Sequence of chain 1.A:
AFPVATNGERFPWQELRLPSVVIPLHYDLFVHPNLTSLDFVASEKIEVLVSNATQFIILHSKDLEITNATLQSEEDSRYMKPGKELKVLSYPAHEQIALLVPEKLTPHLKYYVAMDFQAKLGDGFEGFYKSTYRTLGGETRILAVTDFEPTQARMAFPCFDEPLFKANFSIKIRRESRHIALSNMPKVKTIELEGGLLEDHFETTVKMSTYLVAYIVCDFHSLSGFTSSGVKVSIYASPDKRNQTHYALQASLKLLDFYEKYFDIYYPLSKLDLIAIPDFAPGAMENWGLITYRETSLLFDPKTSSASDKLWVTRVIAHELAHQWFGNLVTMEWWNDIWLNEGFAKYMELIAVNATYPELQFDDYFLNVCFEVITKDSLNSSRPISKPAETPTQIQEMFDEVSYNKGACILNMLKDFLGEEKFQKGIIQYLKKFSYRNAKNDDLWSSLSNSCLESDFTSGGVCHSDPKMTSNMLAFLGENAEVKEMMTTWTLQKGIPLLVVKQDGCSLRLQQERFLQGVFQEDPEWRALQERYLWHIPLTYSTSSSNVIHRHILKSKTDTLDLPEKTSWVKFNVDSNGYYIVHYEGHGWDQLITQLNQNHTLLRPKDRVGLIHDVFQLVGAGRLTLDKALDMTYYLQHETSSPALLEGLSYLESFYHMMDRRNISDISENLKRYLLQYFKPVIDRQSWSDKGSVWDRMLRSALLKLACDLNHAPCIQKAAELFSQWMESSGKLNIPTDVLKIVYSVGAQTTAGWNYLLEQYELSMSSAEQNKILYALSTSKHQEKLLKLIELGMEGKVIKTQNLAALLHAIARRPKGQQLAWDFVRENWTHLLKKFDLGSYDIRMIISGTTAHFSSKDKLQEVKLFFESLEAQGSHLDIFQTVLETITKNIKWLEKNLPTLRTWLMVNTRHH

This small molecule binds to this protein.
Small molecule (SMILES): CC(=O)N[C@H]1[C@H](O[C@H]2[C@H](O)[C@@H](NC(C)=O)CO[C@@H]2CO)O[C@H](CO)[C@@H](O[C@@H]2O[C@H](CO)[C@@H](O)[C@H](O)[C@@H]2O)[C@@H]1O

Binding-site contacts:
Ligand atom C2 contacts residue ASN405 of chain 1.A at 2.4 Å.
Ligand atom C1 contacts residue ASN405 of chain 1.A at 1.4 Å.
Ligand atom C3 contacts residue ASN405 of chain 1.A at 3.8 Å.
Ligand atom C8 contacts residue LYS466 of chain 1.A at 3.6 Å.
Ligand atom C8 contacts residue LEU401 of chain 1.A at 4.5 Å (hydrophobic).
Ligand atom N2 contacts residue ASN405 of chain 1.A at 2.8 Å (h-bond).
Ligand atom C5 contacts residue ASN405 of chain 1.A at 3.7 Å.
Ligand atom O7 contacts residue GLU471 of chain 1.A at 4.4 Å.
Ligand atom O7 contacts residue LYS466 of chain 1.A at 2.8 Å (salt-bridge).
Ligand atom C7 contacts residue ASN405 of chain 1.A at 3.5 Å.
Ligand atom N2 contacts residue ASP414 of chain 1.A at 4.4 Å.
Ligand atom O7 contacts residue ASN405 of chain 1.A at 3.7 Å.
Ligand atom C4 contacts residue ASN405 of chain 1.A at 4.2 Å.
Ligand atom C7 contacts residue LYS466 of chain 1.A at 3.5 Å.
Ligand atom C8 contacts residue ASP414 of chain 1.A at 3.7 Å.
Ligand atom O5 contacts residue ASN405 of chain 1.A at 2.4 Å (h-bond).